Binding-site contacts:
Ligand atom C1 contacts residue TRP23 of chain 1.A at 3.9 Å (hydrophobic).
Ligand atom C8 contacts residue SER22 of chain 1.A at 3.9 Å.
Ligand atom O5 contacts residue ASN20 of chain 1.A at 2.5 Å (h-bond).
Ligand atom C8 contacts residue ASN20 of chain 1.A at 3.9 Å.
Ligand atom C1 contacts residue ASN20 of chain 1.A at 1.4 Å.
Ligand atom C1 contacts residue ALA19 of chain 1.A at 3.9 Å (hydrophobic).
Ligand atom O5 contacts residue TRP23 of chain 1.A at 4.4 Å.
Ligand atom C6 contacts residue ALA19 of chain 1.A at 4.4 Å (hydrophobic).
Ligand atom C2 contacts residue ASN20 of chain 1.A at 2.3 Å.
Ligand atom N2 contacts residue ASN20 of chain 1.A at 2.6 Å (h-bond).
Ligand atom C5 contacts residue ALA19 of chain 1.A at 4.2 Å (hydrophobic).
Ligand atom C7 contacts residue ASN20 of chain 1.A at 2.9 Å.
Ligand atom O6 contacts residue ALA19 of chain 1.A at 3.4 Å.
Ligand atom C3 contacts residue ASN20 of chain 1.A at 3.6 Å.
Ligand atom C4 contacts residue ASN20 of chain 1.A at 4.2 Å.
Ligand atom C5 contacts residue ASN20 of chain 1.A at 3.7 Å.
Ligand atom O5 contacts residue ALA19 of chain 1.A at 3.4 Å.
Ligand atom O7 contacts residue ASN20 of chain 1.A at 3.0 Å (h-bond).

Sequence of chain 1.A:
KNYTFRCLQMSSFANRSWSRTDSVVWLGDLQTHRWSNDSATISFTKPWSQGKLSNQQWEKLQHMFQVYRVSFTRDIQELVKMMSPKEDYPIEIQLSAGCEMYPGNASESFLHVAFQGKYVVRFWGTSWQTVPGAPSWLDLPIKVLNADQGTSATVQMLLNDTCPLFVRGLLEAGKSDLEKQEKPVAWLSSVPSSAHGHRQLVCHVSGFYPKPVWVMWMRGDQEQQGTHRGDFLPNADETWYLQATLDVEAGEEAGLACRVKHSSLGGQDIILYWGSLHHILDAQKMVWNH

A protein and the small-molecule ligand that binds it are described below.
Small molecule (SMILES): CC(=O)N[C@@H]1[C@@H](O)[C@H](O)[C@@H](CO)O[C@H]1O